A protein and the small-molecule ligand that binds it are described below.
Small molecule (SMILES): CC(=O)N[C@@H]1[C@@H](O)[C@H](O)[C@@H](CO)O[C@H]1O

Sequence of chain 1.B:
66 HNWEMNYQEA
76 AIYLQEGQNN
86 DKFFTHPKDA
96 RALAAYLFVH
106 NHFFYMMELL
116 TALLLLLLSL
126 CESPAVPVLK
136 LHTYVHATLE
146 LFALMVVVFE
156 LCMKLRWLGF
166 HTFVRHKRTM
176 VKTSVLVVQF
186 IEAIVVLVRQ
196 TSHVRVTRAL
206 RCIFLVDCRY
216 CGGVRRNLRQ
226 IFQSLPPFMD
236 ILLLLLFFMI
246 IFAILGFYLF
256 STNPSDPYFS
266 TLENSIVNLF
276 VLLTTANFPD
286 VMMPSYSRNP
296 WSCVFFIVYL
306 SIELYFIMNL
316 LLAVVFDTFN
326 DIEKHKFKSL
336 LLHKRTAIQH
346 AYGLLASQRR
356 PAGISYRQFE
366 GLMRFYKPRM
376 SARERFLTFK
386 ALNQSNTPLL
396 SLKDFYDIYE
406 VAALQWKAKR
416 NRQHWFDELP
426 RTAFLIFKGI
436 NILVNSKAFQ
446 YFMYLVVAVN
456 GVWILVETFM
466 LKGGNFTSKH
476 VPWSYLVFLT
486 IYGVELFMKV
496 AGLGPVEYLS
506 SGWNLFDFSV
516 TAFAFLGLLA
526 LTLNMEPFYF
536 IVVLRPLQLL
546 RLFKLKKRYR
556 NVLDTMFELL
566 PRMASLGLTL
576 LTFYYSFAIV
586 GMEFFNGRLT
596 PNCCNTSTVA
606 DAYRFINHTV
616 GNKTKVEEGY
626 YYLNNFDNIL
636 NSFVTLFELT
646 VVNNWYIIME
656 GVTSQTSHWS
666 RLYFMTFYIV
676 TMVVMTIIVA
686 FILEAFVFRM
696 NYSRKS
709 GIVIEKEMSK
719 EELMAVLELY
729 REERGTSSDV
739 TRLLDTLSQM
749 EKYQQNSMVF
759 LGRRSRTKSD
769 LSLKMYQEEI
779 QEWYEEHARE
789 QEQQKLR

Binding-site contacts:
Ligand atom C1 contacts residue ASN612 of chain 1.B at 1.4 Å.
Ligand atom O7 contacts residue PHE610 of chain 1.B at 3.4 Å (h-bond).
Ligand atom O5 contacts residue ASN612 of chain 1.B at 2.4 Å (h-bond).
Ligand atom O7 contacts residue ASN597 of chain 1.B at 4.1 Å.
Ligand atom O3 contacts residue PHE610 of chain 1.B at 4.4 Å.
Ligand atom C3 contacts residue PHE610 of chain 1.B at 4.0 Å (hydrophobic).
Ligand atom C8 contacts residue ASN612 of chain 1.B at 3.7 Å.
Ligand atom C4 contacts residue ASN612 of chain 1.B at 4.2 Å.
Ligand atom C1 contacts residue PHE610 of chain 1.B at 4.5 Å (hydrophobic).
Ligand atom C7 contacts residue PHE610 of chain 1.B at 4.1 Å (hydrophobic).
Ligand atom C3 contacts residue ASN612 of chain 1.B at 3.8 Å.
Ligand atom O6 contacts residue THR619 of chain 1.B at 4.1 Å.
Ligand atom O7 contacts residue ASN612 of chain 1.B at 4.3 Å.
Ligand atom N2 contacts residue ASN612 of chain 1.B at 2.9 Å (h-bond).
Ligand atom C2 contacts residue ASN612 of chain 1.B at 2.4 Å.
Ligand atom N2 contacts residue PHE610 of chain 1.B at 3.3 Å.
Ligand atom C2 contacts residue PHE610 of chain 1.B at 4.1 Å (hydrophobic).
Ligand atom C5 contacts residue ASN612 of chain 1.B at 3.7 Å.
Ligand atom C7 contacts residue ASN612 of chain 1.B at 3.5 Å.